A small-molecule ligand and the protein it binds are described below.
Small molecule (SMILES): O=C([O-])C(=O)[O-]

Sequence of chain 1.B:
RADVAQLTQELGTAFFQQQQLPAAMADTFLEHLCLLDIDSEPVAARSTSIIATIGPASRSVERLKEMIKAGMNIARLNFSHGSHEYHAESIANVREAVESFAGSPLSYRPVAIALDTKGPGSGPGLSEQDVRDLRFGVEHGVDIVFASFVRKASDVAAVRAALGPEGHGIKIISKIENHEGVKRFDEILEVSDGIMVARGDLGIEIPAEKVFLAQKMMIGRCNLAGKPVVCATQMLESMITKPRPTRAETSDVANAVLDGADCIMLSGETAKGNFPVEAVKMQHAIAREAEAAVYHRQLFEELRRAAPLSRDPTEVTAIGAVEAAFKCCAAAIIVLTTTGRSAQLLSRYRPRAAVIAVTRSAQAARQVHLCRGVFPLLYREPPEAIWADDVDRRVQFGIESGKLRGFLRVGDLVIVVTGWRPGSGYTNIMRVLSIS

Binding-site contacts:
Ligand atom O2 contacts residue LYS186 of chain 1.B at 3.6 Å.
Ligand atom O1 contacts residue MG1 of chain 1.P at 4.1 Å.
Ligand atom C1 contacts residue ARG210 of chain 1.B at 4.4 Å.
Ligand atom O3 contacts residue MG1 of chain 1.P at 2.3 Å.
Ligand atom O2 contacts residue MG1 of chain 1.P at 4.0 Å.
Ligand atom O3 contacts residue GLY211 of chain 1.B at 3.6 Å.
Ligand atom O4 contacts residue GLU188 of chain 1.B at 3.2 Å (salt-bridge).
Ligand atom O4 contacts residue LYS186 of chain 1.B at 2.9 Å (salt-bridge).
Ligand atom O4 contacts residue ALA209 of chain 1.B at 4.3 Å.
Ligand atom C2 contacts residue THR244 of chain 1.B at 4.2 Å.
Ligand atom C1 contacts residue ALA209 of chain 1.B at 3.6 Å (hydrophobic).
Ligand atom O2 contacts residue MET276 of chain 1.B at 4.2 Å.
Ligand atom O3 contacts residue ASP212 of chain 1.B at 2.8 Å (salt-bridge).
Ligand atom O1 contacts residue ALA209 of chain 1.B at 3.4 Å.
Ligand atom O1 contacts residue ARG210 of chain 1.B at 3.5 Å (salt-bridge).
Ligand atom O2 contacts residue ALA209 of chain 1.B at 4.1 Å.
Ligand atom O2 contacts residue ARG87 of chain 1.B at 4.1 Å.
Ligand atom C1 contacts residue GLU188 of chain 1.B at 3.6 Å.
Ligand atom C1 contacts residue MG1 of chain 1.P at 2.9 Å.
Ligand atom O4 contacts residue ASP212 of chain 1.B at 4.0 Å.
Ligand atom O4 contacts residue MG1 of chain 1.P at 2.0 Å.
Ligand atom C1 contacts residue ASP212 of chain 1.B at 3.8 Å.
Ligand atom C1 contacts residue GLY211 of chain 1.B at 3.7 Å.
Ligand atom C2 contacts residue GLU188 of chain 1.B at 3.7 Å.
Ligand atom C2 contacts residue LYS186 of chain 1.B at 3.6 Å.
Ligand atom O3 contacts residue GLU188 of chain 1.B at 3.0 Å (salt-bridge).
Ligand atom O2 contacts residue MET207 of chain 1.B at 4.1 Å.
Ligand atom O3 contacts residue ALA209 of chain 1.B at 3.8 Å.
Ligand atom O2 contacts residue THR244 of chain 1.B at 3.7 Å.
Ligand atom C1 contacts residue THR244 of chain 1.B at 3.6 Å.
Ligand atom C2 contacts residue ALA209 of chain 1.B at 3.8 Å (hydrophobic).
Ligand atom O1 contacts residue ASP212 of chain 1.B at 4.0 Å.
Ligand atom C2 contacts residue MG1 of chain 1.P at 2.8 Å.
Ligand atom O1 contacts residue GLY211 of chain 1.B at 3.0 Å (h-bond).
Ligand atom O1 contacts residue THR244 of chain 1.B at 2.5 Å (h-bond).